Sequence of chain 1.A:
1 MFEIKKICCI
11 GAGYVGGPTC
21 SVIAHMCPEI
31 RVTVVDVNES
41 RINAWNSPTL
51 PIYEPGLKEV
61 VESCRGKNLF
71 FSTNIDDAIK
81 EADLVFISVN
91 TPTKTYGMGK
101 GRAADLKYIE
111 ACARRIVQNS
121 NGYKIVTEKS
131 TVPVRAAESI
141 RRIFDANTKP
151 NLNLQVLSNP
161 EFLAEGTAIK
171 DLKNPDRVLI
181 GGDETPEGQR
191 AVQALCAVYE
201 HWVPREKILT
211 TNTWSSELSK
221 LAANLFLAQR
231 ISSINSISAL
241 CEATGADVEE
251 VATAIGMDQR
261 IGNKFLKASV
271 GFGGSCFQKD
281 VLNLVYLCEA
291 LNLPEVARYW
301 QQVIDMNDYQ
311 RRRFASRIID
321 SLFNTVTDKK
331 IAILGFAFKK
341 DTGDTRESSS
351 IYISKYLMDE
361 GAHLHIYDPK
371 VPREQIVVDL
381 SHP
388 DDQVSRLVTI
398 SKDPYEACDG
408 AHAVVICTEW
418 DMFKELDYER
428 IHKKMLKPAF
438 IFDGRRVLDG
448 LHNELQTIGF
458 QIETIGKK

Binding-site contacts:
Ligand atom C4D contacts residue GLY273 of chain 1.A at 3.6 Å.
Ligand atom O4 contacts residue LEU266 of chain 1.A at 3.6 Å.
Ligand atom O2 contacts residue SER269 of chain 1.A at 2.6 Å (h-bond).
Ligand atom O4' contacts residue THR131 of chain 1.A at 3.6 Å.
Ligand atom C6 contacts residue ILE231 of chain 1.A at 3.5 Å (hydrophobic).
Ligand atom O2B contacts residue ALA164 of chain 1.A at 3.3 Å.
Ligand atom O1A contacts residue LYS339 of chain 1.A at 2.4 Å (salt-bridge).
Ligand atom C4' contacts residue LYS220 of chain 1.A at 3.5 Å.
Ligand atom O2D contacts residue PHE338 of chain 1.A at 3.6 Å.
Ligand atom O3D contacts residue GLY273 of chain 1.A at 3.1 Å (h-bond).
Ligand atom N1 contacts residue ILE231 of chain 1.A at 3.5 Å.
Ligand atom C5' contacts residue CYS276 of chain 1.A at 3.7 Å (hydrophobic).
Ligand atom O1A contacts residue ALA164 of chain 1.A at 3.7 Å.
Ligand atom O3' contacts residue ARG260 of chain 1.B at 2.9 Å (salt-bridge).
Ligand atom C4' contacts residue LEU163 of chain 1.A at 3.5 Å (hydrophobic).
Ligand atom O2 contacts residue ILE231 of chain 1.A at 3.6 Å.
Ligand atom O4D contacts residue PHE272 of chain 1.A at 3.3 Å.
Ligand atom O3B contacts residue ALA164 of chain 1.A at 3.4 Å.
Ligand atom O3D contacts residue PHE338 of chain 1.A at 2.7 Å (h-bond).
Ligand atom N3 contacts residue LYS267 of chain 1.A at 2.9 Å (salt-bridge).
Ligand atom O2' contacts residue ARG260 of chain 1.B at 2.9 Å (salt-bridge).
Ligand atom O4 contacts residue LYS267 of chain 1.A at 3.2 Å (salt-bridge).
Ligand atom O5' contacts residue CYS276 of chain 1.A at 3.3 Å.
Ligand atom O4 contacts residue PHE265 of chain 1.A at 3.3 Å.
Ligand atom O4' contacts residue LEU163 of chain 1.A at 3.0 Å (h-bond).
Ligand atom O2A contacts residue PHE265 of chain 1.A at 3.2 Å.
Ligand atom C3' contacts residue PHE162 of chain 1.A at 3.5 Å (hydrophobic).
Ligand atom O4' contacts residue GLU161 of chain 1.A at 3.1 Å (salt-bridge).
Ligand atom O2B contacts residue GLU165 of chain 1.A at 2.7 Å (salt-bridge).
Ligand atom O4' contacts residue LYS220 of chain 1.A at 3.2 Å (salt-bridge).
Ligand atom O4D contacts residue ILE231 of chain 1.A at 3.2 Å.
Ligand atom O3' contacts residue PHE162 of chain 1.A at 2.9 Å (h-bond).
Ligand atom C3D contacts residue PHE338 of chain 1.A at 3.6 Å (hydrophobic).
Ligand atom O1B contacts residue PHE338 of chain 1.A at 3.7 Å.
Ligand atom PA contacts residue LYS339 of chain 1.A at 3.6 Å.
Ligand atom C3' contacts residue LEU163 of chain 1.A at 3.4 Å (hydrophobic).
Ligand atom O2A contacts residue PHE277 of chain 1.A at 3.6 Å.
Ligand atom O2D contacts residue ARG442 of chain 1.A at 2.5 Å (salt-bridge).
Ligand atom C5' contacts residue LEU163 of chain 1.A at 3.7 Å (hydrophobic).
Ligand atom O4' contacts residue PHE162 of chain 1.A at 3.3 Å.

The small molecule below binds the protein below.
Small molecule (SMILES): O=c1ccn([C@@H]2O[C@H](CO[P](=O)(O)O[P](=O)(O)O[C@H]3OC[C@@H](O)[C@H](O)[C@H]3O)[C@@H](O)[C@H]2O)c(=O)[nH]1

Sequence of chain 1.B:
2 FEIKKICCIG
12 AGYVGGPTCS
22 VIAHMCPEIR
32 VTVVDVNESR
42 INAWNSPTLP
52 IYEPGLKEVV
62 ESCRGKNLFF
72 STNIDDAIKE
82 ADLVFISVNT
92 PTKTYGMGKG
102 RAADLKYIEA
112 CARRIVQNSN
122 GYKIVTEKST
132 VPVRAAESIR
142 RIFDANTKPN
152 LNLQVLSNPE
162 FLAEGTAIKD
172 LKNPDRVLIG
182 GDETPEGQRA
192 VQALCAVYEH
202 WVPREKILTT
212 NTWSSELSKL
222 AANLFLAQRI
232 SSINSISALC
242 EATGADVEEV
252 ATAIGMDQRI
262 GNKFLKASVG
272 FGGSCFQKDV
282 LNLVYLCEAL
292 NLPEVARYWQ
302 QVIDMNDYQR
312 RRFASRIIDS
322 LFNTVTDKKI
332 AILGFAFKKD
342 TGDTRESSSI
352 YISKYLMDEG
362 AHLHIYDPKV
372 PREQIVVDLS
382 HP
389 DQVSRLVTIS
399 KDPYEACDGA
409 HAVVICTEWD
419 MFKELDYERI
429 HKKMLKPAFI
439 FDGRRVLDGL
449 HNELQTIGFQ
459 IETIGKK